Sequence of chain 1.E:
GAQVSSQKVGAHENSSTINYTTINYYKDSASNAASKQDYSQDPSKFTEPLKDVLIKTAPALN

Binding-site contacts:
Ligand atom CB contacts residue VAL4 of chain 1.E at 4.3 Å (hydrophobic).
Ligand atom CA contacts residue ALA2 of chain 1.E at 3.5 Å (hydrophobic).
Ligand atom CG2 contacts residue GLN3 of chain 1.E at 3.4 Å.
Ligand atom O contacts residue GLN3 of chain 1.E at 3.1 Å (h-bond).
Ligand atom CA contacts residue VAL4 of chain 1.E at 3.5 Å (hydrophobic).
Ligand atom O contacts residue ALA2 of chain 1.E at 3.9 Å.
Ligand atom C contacts residue VAL4 of chain 1.E at 4.2 Å (hydrophobic).
Ligand atom OG contacts residue GLN3 of chain 1.E at 3.3 Å (h-bond).
Ligand atom O contacts residue VAL4 of chain 1.E at 2.9 Å (h-bond).
Ligand atom C contacts residue ALA2 of chain 1.E at 3.7 Å (hydrophobic).
Ligand atom O contacts residue SER6 of chain 1.E at 4.1 Å.
Ligand atom CB contacts residue ALA2 of chain 1.E at 4.3 Å (hydrophobic).
Ligand atom CG2 contacts residue ALA2 of chain 1.E at 4.0 Å (hydrophobic).
Ligand atom O contacts residue SER5 of chain 1.E at 3.8 Å.
Ligand atom CG1 contacts residue GLN3 of chain 1.E at 4.1 Å.
Ligand atom CA contacts residue ALA2 of chain 1.E at 4.0 Å (hydrophobic).
Ligand atom OE2 contacts residue VAL4 of chain 1.E at 3.6 Å.
Ligand atom CB contacts residue GLN3 of chain 1.E at 4.4 Å.
Ligand atom C contacts residue VAL4 of chain 1.E at 4.0 Å (hydrophobic).
Ligand atom C contacts residue GLN3 of chain 1.E at 3.9 Å.
Ligand atom OE1 contacts residue VAL4 of chain 1.E at 3.5 Å.
Ligand atom CG2 contacts residue VAL4 of chain 1.E at 3.8 Å (hydrophobic).
Ligand atom CB contacts residue GLN3 of chain 1.E at 3.4 Å.
Ligand atom OE1 contacts residue ASN25 of chain 1.E at 4.4 Å.
Ligand atom CD contacts residue VAL4 of chain 1.E at 3.8 Å (hydrophobic).
Ligand atom N contacts residue VAL4 of chain 1.E at 3.0 Å (h-bond).
Ligand atom C contacts residue ALA2 of chain 1.E at 4.3 Å (hydrophobic).
Ligand atom CA contacts residue VAL4 of chain 1.E at 4.0 Å (hydrophobic).
Ligand atom CG2 contacts residue SER5 of chain 1.E at 3.7 Å.
Ligand atom CA contacts residue GLN3 of chain 1.E at 4.2 Å.
Ligand atom CB contacts residue VAL4 of chain 1.E at 4.5 Å (hydrophobic).
Ligand atom CB contacts residue ALA2 of chain 1.E at 3.4 Å (hydrophobic).
Ligand atom N contacts residue ALA2 of chain 1.E at 3.0 Å (h-bond).
Ligand atom C contacts residue VAL4 of chain 1.E at 3.6 Å (hydrophobic).
Ligand atom O contacts residue VAL4 of chain 1.E at 3.8 Å.

This small molecule binds to this protein.
Small molecule (SMILES): CC[C@H](C)[C@H](N)C(=O)N[C@@H](CO)C(=O)N[C@@H](CCC(=O)O)C(=O)N[C@H](C=O)C(C)C